Binding-site contacts:
Ligand atom O4 contacts residue ASP313 of chain 1.A at 3.3 Å.
Ligand atom C5 contacts residue LEU314 of chain 1.A at 4.2 Å (hydrophobic).
Ligand atom C5 contacts residue ASP297 of chain 1.A at 3.9 Å.
Ligand atom C6 contacts residue ASP297 of chain 1.A at 3.4 Å.
Ligand atom C6 contacts residue ARG307 of chain 1.A at 4.1 Å.
Ligand atom O6 contacts residue ARG307 of chain 1.A at 4.2 Å.
Ligand atom O4 contacts residue LEU314 of chain 1.A at 2.8 Å (h-bond).
Ligand atom C4 contacts residue LEU314 of chain 1.A at 4.0 Å (hydrophobic).
Ligand atom C6 contacts residue ASP308 of chain 1.A at 3.3 Å.
Ligand atom C4 contacts residue ASP313 of chain 1.A at 4.0 Å.
Ligand atom O1 contacts residue LEU314 of chain 1.A at 4.1 Å.
Ligand atom O3 contacts residue ASP313 of chain 1.A at 3.2 Å.
Ligand atom O6 contacts residue ASP308 of chain 1.A at 2.9 Å (salt-bridge).
Ligand atom C3 contacts residue LEU314 of chain 1.A at 4.0 Å (hydrophobic).
Ligand atom O3 contacts residue LEU314 of chain 1.A at 3.6 Å.
Ligand atom C4 contacts residue ASP297 of chain 1.A at 3.4 Å.
Ligand atom C3 contacts residue ASP313 of chain 1.A at 4.2 Å.
Ligand atom O4 contacts residue ASP297 of chain 1.A at 2.6 Å (salt-bridge).

Sequence of chain 1.A:
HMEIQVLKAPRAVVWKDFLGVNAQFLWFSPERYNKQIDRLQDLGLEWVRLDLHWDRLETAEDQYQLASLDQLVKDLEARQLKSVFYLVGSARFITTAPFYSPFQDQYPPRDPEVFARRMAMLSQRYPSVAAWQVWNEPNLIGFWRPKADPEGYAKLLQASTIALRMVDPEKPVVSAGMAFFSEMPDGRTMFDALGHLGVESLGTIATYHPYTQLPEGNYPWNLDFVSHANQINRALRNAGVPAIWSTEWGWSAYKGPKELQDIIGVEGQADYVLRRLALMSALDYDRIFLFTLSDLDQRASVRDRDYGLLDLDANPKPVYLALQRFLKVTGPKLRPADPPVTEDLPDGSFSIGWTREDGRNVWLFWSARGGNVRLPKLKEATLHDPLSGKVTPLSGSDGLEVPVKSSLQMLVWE

The small molecule below binds the protein below.
Small molecule (SMILES): OC[C@H]1O[C@H](O)[C@@H](O)[C@@H](O)[C@@H]1O